Binding-site contacts:
Ligand atom O7 contacts residue ASN282 of chain 1.C at 3.8 Å.
Ligand atom C7 contacts residue ASN282 of chain 1.C at 3.5 Å.
Ligand atom C3 contacts residue ASN282 of chain 1.C at 3.8 Å.
Ligand atom C1 contacts residue ASN282 of chain 1.C at 1.4 Å.
Ligand atom C5 contacts residue ASN282 of chain 1.C at 3.7 Å.
Ligand atom C2 contacts residue ASN282 of chain 1.C at 2.5 Å.
Ligand atom N2 contacts residue ASN282 of chain 1.C at 2.9 Å (h-bond).
Ligand atom C4 contacts residue ASN282 of chain 1.C at 4.2 Å.
Ligand atom O5 contacts residue ASN282 of chain 1.C at 2.4 Å (h-bond).

The protein below binds the small molecule below.
Small molecule (SMILES): CC(=O)N[C@@H]1[C@@H](O)[C@H](O)[C@@H](CO)O[C@H]1O

Sequence of chain 1.C:
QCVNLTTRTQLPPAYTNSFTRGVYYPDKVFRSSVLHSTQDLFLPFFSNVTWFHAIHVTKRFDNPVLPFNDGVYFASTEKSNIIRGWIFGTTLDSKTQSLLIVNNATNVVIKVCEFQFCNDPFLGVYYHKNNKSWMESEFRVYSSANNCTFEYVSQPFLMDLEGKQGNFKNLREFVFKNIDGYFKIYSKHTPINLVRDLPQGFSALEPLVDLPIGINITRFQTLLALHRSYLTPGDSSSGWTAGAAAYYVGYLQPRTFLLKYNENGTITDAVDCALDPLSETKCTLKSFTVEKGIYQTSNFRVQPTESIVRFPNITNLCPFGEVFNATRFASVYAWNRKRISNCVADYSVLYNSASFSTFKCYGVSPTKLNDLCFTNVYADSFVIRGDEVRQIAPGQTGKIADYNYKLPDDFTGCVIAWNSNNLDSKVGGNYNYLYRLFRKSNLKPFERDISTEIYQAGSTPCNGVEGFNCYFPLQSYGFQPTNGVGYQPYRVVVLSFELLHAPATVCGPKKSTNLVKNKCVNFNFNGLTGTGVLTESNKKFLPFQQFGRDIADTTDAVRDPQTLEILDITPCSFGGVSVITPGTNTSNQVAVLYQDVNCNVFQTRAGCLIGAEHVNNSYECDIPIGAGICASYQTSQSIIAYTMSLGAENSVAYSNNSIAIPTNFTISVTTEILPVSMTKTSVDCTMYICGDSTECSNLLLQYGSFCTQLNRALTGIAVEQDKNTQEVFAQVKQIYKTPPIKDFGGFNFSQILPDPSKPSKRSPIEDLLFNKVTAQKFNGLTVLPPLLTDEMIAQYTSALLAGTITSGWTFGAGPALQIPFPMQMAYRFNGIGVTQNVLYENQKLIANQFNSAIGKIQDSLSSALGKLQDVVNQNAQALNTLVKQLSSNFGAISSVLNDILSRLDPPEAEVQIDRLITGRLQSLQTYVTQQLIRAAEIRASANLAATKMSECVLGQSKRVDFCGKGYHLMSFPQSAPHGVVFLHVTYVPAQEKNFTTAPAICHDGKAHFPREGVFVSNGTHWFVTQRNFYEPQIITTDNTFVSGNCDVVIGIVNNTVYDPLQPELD